Binding-site contacts:
Ligand atom C1 contacts residue ASN269 of chain 1.A at 1.4 Å.
Ligand atom C7 contacts residue ASN269 of chain 1.A at 3.3 Å.
Ligand atom O5 contacts residue ASN269 of chain 1.A at 2.3 Å (h-bond).
Ligand atom C5 contacts residue ASN269 of chain 1.A at 3.6 Å.
Ligand atom C8 contacts residue HIS262 of chain 1.A at 4.1 Å.
Ligand atom C8 contacts residue VAL266 of chain 1.A at 4.0 Å (hydrophobic).
Ligand atom C2 contacts residue ASN269 of chain 1.A at 2.5 Å.
Ligand atom C3 contacts residue ASN269 of chain 1.A at 3.8 Å.
Ligand atom C8 contacts residue GLU265 of chain 1.A at 4.0 Å.
Ligand atom N2 contacts residue GLU265 of chain 1.A at 4.3 Å.
Ligand atom O7 contacts residue ASN269 of chain 1.A at 3.1 Å (h-bond).
Ligand atom N2 contacts residue ASN269 of chain 1.A at 3.0 Å (h-bond).
Ligand atom C4 contacts residue ASN269 of chain 1.A at 4.2 Å.

Sequence of chain 1.A:
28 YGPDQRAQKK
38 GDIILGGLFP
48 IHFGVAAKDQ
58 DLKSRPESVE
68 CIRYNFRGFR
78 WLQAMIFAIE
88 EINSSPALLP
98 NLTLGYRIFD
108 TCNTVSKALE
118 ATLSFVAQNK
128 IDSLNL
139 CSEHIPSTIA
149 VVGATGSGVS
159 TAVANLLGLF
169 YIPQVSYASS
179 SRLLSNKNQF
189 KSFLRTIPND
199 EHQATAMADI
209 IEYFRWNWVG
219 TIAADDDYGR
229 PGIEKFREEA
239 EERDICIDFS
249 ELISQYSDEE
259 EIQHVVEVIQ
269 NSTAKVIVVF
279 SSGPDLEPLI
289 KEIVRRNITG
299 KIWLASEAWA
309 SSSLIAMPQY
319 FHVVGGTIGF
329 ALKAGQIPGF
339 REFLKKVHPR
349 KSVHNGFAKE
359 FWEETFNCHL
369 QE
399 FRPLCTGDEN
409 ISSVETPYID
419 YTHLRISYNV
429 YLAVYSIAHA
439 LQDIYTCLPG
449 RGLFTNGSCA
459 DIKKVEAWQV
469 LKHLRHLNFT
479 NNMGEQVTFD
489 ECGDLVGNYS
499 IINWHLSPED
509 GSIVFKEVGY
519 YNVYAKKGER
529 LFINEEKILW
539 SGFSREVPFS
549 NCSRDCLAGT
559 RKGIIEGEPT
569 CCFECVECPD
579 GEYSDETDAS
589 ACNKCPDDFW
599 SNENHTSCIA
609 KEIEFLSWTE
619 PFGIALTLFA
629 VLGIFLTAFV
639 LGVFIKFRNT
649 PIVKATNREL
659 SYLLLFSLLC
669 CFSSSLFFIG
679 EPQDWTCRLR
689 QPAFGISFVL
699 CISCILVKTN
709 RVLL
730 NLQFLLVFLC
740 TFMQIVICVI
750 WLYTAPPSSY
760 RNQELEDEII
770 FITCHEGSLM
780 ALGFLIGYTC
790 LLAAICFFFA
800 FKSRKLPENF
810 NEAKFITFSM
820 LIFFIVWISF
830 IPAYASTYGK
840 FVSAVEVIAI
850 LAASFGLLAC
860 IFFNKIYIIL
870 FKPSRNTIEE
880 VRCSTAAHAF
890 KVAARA

The small molecule below binds the protein below.
Small molecule (SMILES): CC(=O)N[C@@H]1[C@@H](O)[C@H](O)[C@@H](CO)O[C@H]1O